A protein and the small-molecule ligand that binds it are described below.
Small molecule (SMILES): CC(C)CCC[C@@H](C)[C@H]1CC[C@H]2[C@@H]3CC=C4C[C@@H](O)CC[C@]4(C)[C@H]3CC[C@]12C

Sequence of chain 1.C:
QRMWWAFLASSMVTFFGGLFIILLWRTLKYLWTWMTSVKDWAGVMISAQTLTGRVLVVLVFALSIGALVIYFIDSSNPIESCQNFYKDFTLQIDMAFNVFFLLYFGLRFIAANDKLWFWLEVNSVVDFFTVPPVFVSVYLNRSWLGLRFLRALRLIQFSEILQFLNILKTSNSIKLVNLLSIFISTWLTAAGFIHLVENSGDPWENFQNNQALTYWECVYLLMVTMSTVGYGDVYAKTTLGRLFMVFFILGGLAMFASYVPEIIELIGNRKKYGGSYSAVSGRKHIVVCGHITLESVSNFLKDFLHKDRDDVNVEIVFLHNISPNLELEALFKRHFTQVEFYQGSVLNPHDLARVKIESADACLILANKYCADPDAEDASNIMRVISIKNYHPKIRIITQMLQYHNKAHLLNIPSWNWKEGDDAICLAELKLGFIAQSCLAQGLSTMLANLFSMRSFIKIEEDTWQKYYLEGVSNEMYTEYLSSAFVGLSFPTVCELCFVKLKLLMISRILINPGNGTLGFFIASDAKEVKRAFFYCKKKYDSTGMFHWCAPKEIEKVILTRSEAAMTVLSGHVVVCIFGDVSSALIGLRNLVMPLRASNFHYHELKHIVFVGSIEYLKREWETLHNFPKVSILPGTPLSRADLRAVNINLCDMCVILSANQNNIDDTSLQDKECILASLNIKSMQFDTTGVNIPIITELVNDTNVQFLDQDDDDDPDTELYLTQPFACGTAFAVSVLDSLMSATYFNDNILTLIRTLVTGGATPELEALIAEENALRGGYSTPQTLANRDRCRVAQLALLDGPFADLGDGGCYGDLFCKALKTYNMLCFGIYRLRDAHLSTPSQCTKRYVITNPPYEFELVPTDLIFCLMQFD

Binding-site contacts:
Ligand atom C11 contacts residue VAL97 of chain 1.C at 4.2 Å (hydrophobic).
Ligand atom C12 contacts residue VAL97 of chain 1.C at 4.2 Å (hydrophobic).
Ligand atom C15 contacts residue TRP100 of chain 1.C at 3.9 Å (hydrophobic).
Ligand atom C6 contacts residue TRP100 of chain 1.C at 4.3 Å (hydrophobic).
Ligand atom C19 contacts residue SER96 of chain 1.C at 4.3 Å.
Ligand atom C19 contacts residue TRP100 of chain 1.C at 3.8 Å (hydrophobic).
Ligand atom C18 contacts residue VAL97 of chain 1.C at 3.7 Å (hydrophobic).
Ligand atom C5 contacts residue TRP100 of chain 1.C at 3.7 Å (hydrophobic).
Ligand atom C25 contacts residue ILE169 of chain 1.C at 3.8 Å (hydrophobic).
Ligand atom C23 contacts residue ILE169 of chain 1.C at 4.1 Å (hydrophobic).
Ligand atom C18 contacts residue TRP100 of chain 1.C at 3.6 Å (hydrophobic).
Ligand atom C24 contacts residue ILE169 of chain 1.C at 4.0 Å (hydrophobic).
Ligand atom C7 contacts residue TRP100 of chain 1.C at 4.4 Å (hydrophobic).
Ligand atom C8 contacts residue TRP100 of chain 1.C at 4.2 Å (hydrophobic).
Ligand atom C4 contacts residue TRP100 of chain 1.C at 4.0 Å (hydrophobic).